The small molecule below binds the protein below.
Small molecule (SMILES): CC(=O)N[C@@H]1[C@@H](O)[C@H](O)[C@@H](CO)O[C@H]1O

Binding-site contacts:
Ligand atom O5 contacts residue ASN112 of chain 1.A at 2.4 Å (h-bond).
Ligand atom O6 contacts residue TYR150 of chain 1.A at 3.9 Å.
Ligand atom C3 contacts residue ASN112 of chain 1.A at 3.8 Å.
Ligand atom C4 contacts residue ASN112 of chain 1.A at 4.3 Å.
Ligand atom C7 contacts residue ASN112 of chain 1.A at 3.4 Å.
Ligand atom C5 contacts residue ASN112 of chain 1.A at 3.7 Å.
Ligand atom N2 contacts residue ASN112 of chain 1.A at 2.9 Å (h-bond).
Ligand atom C5 contacts residue TYR150 of chain 1.A at 4.5 Å (hydrophobic).
Ligand atom C2 contacts residue ASN112 of chain 1.A at 2.5 Å.
Ligand atom C1 contacts residue ASN112 of chain 1.A at 1.4 Å.
Ligand atom O5 contacts residue TYR150 of chain 1.A at 3.8 Å.
Ligand atom C6 contacts residue TYR150 of chain 1.A at 3.9 Å (hydrophobic).
Ligand atom O7 contacts residue ASN112 of chain 1.A at 3.6 Å.

Sequence of chain 1.A:
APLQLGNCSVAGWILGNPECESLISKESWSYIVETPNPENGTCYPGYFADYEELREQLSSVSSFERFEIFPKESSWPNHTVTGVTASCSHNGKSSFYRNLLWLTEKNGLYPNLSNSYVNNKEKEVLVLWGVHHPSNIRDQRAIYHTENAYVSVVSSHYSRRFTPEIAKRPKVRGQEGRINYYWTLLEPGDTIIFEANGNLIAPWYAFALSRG